A small-molecule ligand and the protein it binds are described below.
Small molecule (SMILES): CC(=O)N[C@H]1[C@H](O[C@H]2[C@H](O)[C@@H](NC(C)=O)CO[C@@H]2CO)O[C@H](CO)[C@@H](O)[C@@H]1O

Sequence of chain 1.B:
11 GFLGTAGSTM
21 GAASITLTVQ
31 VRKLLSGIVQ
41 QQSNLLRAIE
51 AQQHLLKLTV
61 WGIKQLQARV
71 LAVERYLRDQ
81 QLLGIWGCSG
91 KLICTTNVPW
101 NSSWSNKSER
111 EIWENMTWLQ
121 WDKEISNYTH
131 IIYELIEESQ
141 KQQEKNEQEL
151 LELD

Binding-site contacts:
Ligand atom C8 contacts residue ASN101 of chain 1.B at 3.8 Å.
Ligand atom N2 contacts residue ASN101 of chain 1.B at 2.6 Å (h-bond).
Ligand atom O5 contacts residue ASN101 of chain 1.B at 2.3 Å (h-bond).
Ligand atom C5 contacts residue ASN101 of chain 1.B at 3.6 Å.
Ligand atom C1 contacts residue ASN101 of chain 1.B at 1.4 Å.
Ligand atom C7 contacts residue ASN101 of chain 1.B at 3.6 Å.
Ligand atom O5 contacts residue SER103 of chain 1.B at 4.1 Å.
Ligand atom C1 contacts residue SER102 of chain 1.B at 4.2 Å.
Ligand atom C3 contacts residue ASN101 of chain 1.B at 3.9 Å.
Ligand atom C2 contacts residue ASN101 of chain 1.B at 2.5 Å.
Ligand atom C1 contacts residue SER103 of chain 1.B at 4.4 Å.
Ligand atom C4 contacts residue ASN101 of chain 1.B at 4.3 Å.